The protein below binds the small molecule below.
Small molecule (SMILES): Nc1nc2c(ncn2[C@H]2C[C@H](O)[C@@H](CO[P](=O)(O)O[P](=O)(O)OP(=O)(O)O)O2)c(=O)[nH]1

Binding-site contacts:
Ligand atom O3' contacts residue ALA415 of chain 1.A at 3.3 Å (h-bond).
Ligand atom O2B contacts residue SER414 of chain 1.A at 3.4 Å (h-bond).
Ligand atom O2G contacts residue ARG482 of chain 1.A at 2.9 Å (salt-bridge).
Ligand atom O2A contacts residue ASP623 of chain 1.A at 3.2 Å (salt-bridge).
Ligand atom O1A contacts residue LYS560 of chain 1.A at 3.3 Å (salt-bridge).
Ligand atom C3' contacts residue ASN564 of chain 1.A at 3.7 Å.
Ligand atom PB contacts residue ALA415 of chain 1.A at 3.7 Å.
Ligand atom O1B contacts residue ASN564 of chain 1.A at 3.2 Å (h-bond).
Ligand atom PA contacts residue CA1 of chain 1.E at 3.6 Å.
Ligand atom PB contacts residue SER414 of chain 1.A at 3.7 Å.
Ligand atom O2G contacts residue SER414 of chain 1.A at 2.9 Å (h-bond).
Ligand atom O2B contacts residue ASP623 of chain 1.A at 3.2 Å (salt-bridge).
Ligand atom O2B contacts residue CA1 of chain 1.E at 2.2 Å.
Ligand atom C5' contacts residue ASP623 of chain 1.A at 3.5 Å.
Ligand atom O1B contacts residue ALA415 of chain 1.A at 3.6 Å.
Ligand atom O4' contacts residue THR622 of chain 1.A at 3.7 Å.
Ligand atom O2A contacts residue CA1 of chain 1.E at 2.4 Å.
Ligand atom PG contacts residue CA1 of chain 1.E at 3.6 Å.
Ligand atom O1B contacts residue SER414 of chain 1.A at 3.4 Å.
Ligand atom O1G contacts residue CA1 of chain 1.E at 2.3 Å.
Ligand atom O3G contacts residue LYS560 of chain 1.A at 3.1 Å (salt-bridge).
Ligand atom O3' contacts residue TYR416 of chain 1.A at 2.9 Å (h-bond).
Ligand atom C2 contacts residue ASN564 of chain 1.A at 3.6 Å.
Ligand atom O2G contacts residue THR413 of chain 1.A at 3.6 Å.
Ligand atom O3A contacts residue LYS560 of chain 1.A at 3.2 Å.
Ligand atom O3G contacts residue ARG482 of chain 1.A at 2.7 Å (salt-bridge).
Ligand atom O1G contacts residue LEU412 of chain 1.A at 3.4 Å (h-bond).
Ligand atom N2 contacts residue ASN564 of chain 1.A at 3.3 Å (h-bond).
Ligand atom C2' contacts residue TYR416 of chain 1.A at 3.5 Å (hydrophobic).
Ligand atom O3' contacts residue ASN564 of chain 1.A at 3.4 Å (h-bond).
Ligand atom O2A contacts residue CA1 of chain 1.F at 2.7 Å.
Ligand atom N2 contacts residue GLY568 of chain 1.A at 3.4 Å (h-bond).
Ligand atom PG contacts residue ARG482 of chain 1.A at 3.7 Å.
Ligand atom O2B contacts residue ALA415 of chain 1.A at 3.0 Å (h-bond).
Ligand atom O3B contacts residue SER414 of chain 1.A at 3.6 Å (h-bond).
Ligand atom PB contacts residue CA1 of chain 1.E at 3.4 Å.
Ligand atom O3A contacts residue CA1 of chain 1.E at 3.7 Å.
Ligand atom O2B contacts residue LEU412 of chain 1.A at 3.1 Å (h-bond).
Ligand atom O3B contacts residue LYS560 of chain 1.A at 3.5 Å.
Ligand atom O1G contacts residue ASP411 of chain 1.A at 3.1 Å (salt-bridge).

Sequence of chain 1.A:
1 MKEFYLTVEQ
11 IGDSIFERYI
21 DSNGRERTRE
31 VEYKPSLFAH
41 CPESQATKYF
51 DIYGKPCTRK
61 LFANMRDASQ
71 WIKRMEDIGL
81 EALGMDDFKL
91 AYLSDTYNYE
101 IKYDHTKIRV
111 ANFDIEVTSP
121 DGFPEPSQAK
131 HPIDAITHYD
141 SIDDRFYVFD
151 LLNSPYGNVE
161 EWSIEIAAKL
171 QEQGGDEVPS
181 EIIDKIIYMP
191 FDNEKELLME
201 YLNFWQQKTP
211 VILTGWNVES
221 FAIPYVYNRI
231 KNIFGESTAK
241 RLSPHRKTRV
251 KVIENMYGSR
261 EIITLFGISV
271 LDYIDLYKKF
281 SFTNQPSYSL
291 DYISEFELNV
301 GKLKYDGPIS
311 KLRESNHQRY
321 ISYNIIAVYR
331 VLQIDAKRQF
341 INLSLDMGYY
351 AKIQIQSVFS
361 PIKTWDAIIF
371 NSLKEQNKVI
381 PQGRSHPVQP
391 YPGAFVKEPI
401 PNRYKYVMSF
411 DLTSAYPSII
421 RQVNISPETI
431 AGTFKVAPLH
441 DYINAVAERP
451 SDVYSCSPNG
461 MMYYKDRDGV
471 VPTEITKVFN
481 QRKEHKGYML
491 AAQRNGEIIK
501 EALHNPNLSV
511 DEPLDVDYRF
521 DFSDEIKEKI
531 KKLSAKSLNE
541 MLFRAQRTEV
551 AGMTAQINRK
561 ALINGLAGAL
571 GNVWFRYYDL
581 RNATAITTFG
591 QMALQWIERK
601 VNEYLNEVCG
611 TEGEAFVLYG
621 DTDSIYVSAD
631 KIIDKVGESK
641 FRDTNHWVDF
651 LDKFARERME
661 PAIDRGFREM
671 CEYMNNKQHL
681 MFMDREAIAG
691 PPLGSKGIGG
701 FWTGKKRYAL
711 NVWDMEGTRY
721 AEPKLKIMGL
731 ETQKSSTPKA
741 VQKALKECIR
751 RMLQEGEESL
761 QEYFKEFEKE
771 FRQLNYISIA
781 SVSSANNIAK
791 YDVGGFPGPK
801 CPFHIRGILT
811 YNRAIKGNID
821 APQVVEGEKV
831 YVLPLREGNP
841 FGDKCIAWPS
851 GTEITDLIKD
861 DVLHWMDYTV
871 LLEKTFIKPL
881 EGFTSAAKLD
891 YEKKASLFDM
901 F